Sequence of chain 1.A:
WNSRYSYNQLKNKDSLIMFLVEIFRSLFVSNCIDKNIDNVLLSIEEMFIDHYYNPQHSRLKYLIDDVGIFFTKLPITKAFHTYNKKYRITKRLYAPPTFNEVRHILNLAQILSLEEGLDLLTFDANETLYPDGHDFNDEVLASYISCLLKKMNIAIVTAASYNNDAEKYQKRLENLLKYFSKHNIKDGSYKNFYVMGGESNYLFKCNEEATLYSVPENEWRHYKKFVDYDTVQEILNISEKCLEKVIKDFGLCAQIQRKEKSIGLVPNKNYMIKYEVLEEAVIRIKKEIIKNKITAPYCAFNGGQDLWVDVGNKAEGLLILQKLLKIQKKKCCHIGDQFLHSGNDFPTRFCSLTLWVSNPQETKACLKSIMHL

This small molecule binds to this protein.
Small molecule (SMILES): O=c1[nH]cnc2c1ncn2[C@@H]1O[C@H](COP(=O)(O)O)[C@@H](O)[C@H]1O

Binding-site contacts:
Ligand atom C8 contacts residue ALA159 of chain 1.A at 3.4 Å (hydrophobic).
Ligand atom O2P contacts residue ASP124 of chain 1.A at 3.0 Å (salt-bridge).
Ligand atom C6 contacts residue SER161 of chain 1.A at 3.1 Å.
Ligand atom P contacts residue ASP124 of chain 1.A at 2.9 Å.
Ligand atom O3' contacts residue ASN126 of chain 1.A at 2.5 Å (h-bond).
Ligand atom N1 contacts residue LYS259 of chain 1.A at 3.1 Å (salt-bridge).
Ligand atom C4' contacts residue ASN126 of chain 1.A at 3.4 Å.
Ligand atom O3P contacts residue ASP124 of chain 1.A at 2.6 Å (salt-bridge).
Ligand atom O2P contacts residue ALA159 of chain 1.A at 3.4 Å (h-bond).
Ligand atom O1P contacts residue LYS325 of chain 1.A at 1.3 Å (salt-bridge).
Ligand atom N1 contacts residue SER161 of chain 1.A at 2.9 Å (h-bond).
Ligand atom C3' contacts residue ASN126 of chain 1.A at 3.3 Å.
Ligand atom O6 contacts residue SER161 of chain 1.A at 2.9 Å (h-bond).
Ligand atom C5 contacts residue ALA159 of chain 1.A at 3.1 Å (hydrophobic).
Ligand atom N7 contacts residue ALA159 of chain 1.A at 2.9 Å (h-bond).
Ligand atom O1P contacts residue ASN355 of chain 1.A at 3.3 Å (h-bond).
Ligand atom O1P contacts residue ALA159 of chain 1.A at 3.2 Å (h-bond).
Ligand atom O2P contacts residue ASN126 of chain 1.A at 3.2 Å.
Ligand atom O3P contacts residue MG1 of chain 1.J at 2.0 Å.
Ligand atom O2' contacts residue TRP319 of chain 1.A at 3.5 Å.
Ligand atom O3P contacts residue ASN126 of chain 1.A at 3.4 Å.
Ligand atom O4' contacts residue ALA160 of chain 1.A at 3.5 Å.
Ligand atom C5' contacts residue ALA160 of chain 1.A at 3.4 Å (hydrophobic).
Ligand atom N7 contacts residue ASP321 of chain 1.A at 3.5 Å (salt-bridge).
Ligand atom P contacts residue MG1 of chain 1.J at 3.5 Å.
Ligand atom O3P contacts residue LYS325 of chain 1.A at 3.6 Å (salt-bridge).
Ligand atom C2 contacts residue LYS259 of chain 1.A at 3.1 Å.
Ligand atom C6 contacts residue TRP319 of chain 1.A at 3.6 Å (hydrophobic).
Ligand atom O3' contacts residue ASP132 of chain 1.A at 3.0 Å (salt-bridge).
Ligand atom C8 contacts residue PHE312 of chain 1.A at 3.3 Å (hydrophobic).
Ligand atom O1P contacts residue ASP124 of chain 1.A at 3.0 Å (salt-bridge).
Ligand atom C5' contacts residue ALA159 of chain 1.A at 3.5 Å (hydrophobic).
Ligand atom O6 contacts residue SER262 of chain 1.A at 3.1 Å (h-bond).
Ligand atom O6 contacts residue TRP319 of chain 1.A at 3.3 Å.
Ligand atom O2P contacts residue THR158 of chain 1.A at 2.2 Å (h-bond).
Ligand atom O6 contacts residue ASP321 of chain 1.A at 3.1 Å (salt-bridge).
Ligand atom P contacts residue LYS325 of chain 1.A at 2.8 Å.
Ligand atom C2 contacts residue SER161 of chain 1.A at 3.5 Å.
Ligand atom O2P contacts residue LYS325 of chain 1.A at 3.5 Å (salt-bridge).
Ligand atom O2' contacts residue ASP317 of chain 1.A at 2.7 Å (salt-bridge).